This protein binds this small molecule.
Small molecule (SMILES): NCC(=O)O

Binding-site contacts:
Ligand atom CA contacts residue PHE183 of chain 1.B at 3.9 Å (hydrophobic).
Ligand atom C contacts residue SER153 of chain 1.C at 4.3 Å.
Ligand atom CA contacts residue LEU141 of chain 1.C at 4.3 Å (hydrophobic).
Ligand atom O contacts residue PHE87 of chain 1.C at 4.4 Å.
Ligand atom N contacts residue PHE87 of chain 1.C at 4.4 Å.
Ligand atom OXT contacts residue SER153 of chain 1.C at 3.6 Å.
Ligand atom N contacts residue PHE183 of chain 1.B at 4.0 Å.
Ligand atom C contacts residue PHE87 of chain 1.C at 3.7 Å (hydrophobic).
Ligand atom O contacts residue THR228 of chain 1.B at 3.5 Å.
Ligand atom N contacts residue TYR226 of chain 1.B at 4.1 Å.
Ligand atom N contacts residue THR228 of chain 1.B at 4.0 Å.
Ligand atom C contacts residue ARG89 of chain 1.C at 3.8 Å.
Ligand atom OXT contacts residue PHE87 of chain 1.C at 3.4 Å.
Ligand atom CA contacts residue PHE231 of chain 1.B at 4.4 Å (hydrophobic).
Ligand atom N contacts residue PHE231 of chain 1.B at 3.4 Å.
Ligand atom OXT contacts residue PHE183 of chain 1.B at 4.3 Å.
Ligand atom OXT contacts residue ARG89 of chain 1.C at 3.8 Å.
Ligand atom CA contacts residue PHE87 of chain 1.C at 4.0 Å (hydrophobic).
Ligand atom O contacts residue ARG89 of chain 1.C at 3.0 Å (salt-bridge).
Ligand atom C contacts residue THR228 of chain 1.B at 4.4 Å.

Sequence of chain 1.C:
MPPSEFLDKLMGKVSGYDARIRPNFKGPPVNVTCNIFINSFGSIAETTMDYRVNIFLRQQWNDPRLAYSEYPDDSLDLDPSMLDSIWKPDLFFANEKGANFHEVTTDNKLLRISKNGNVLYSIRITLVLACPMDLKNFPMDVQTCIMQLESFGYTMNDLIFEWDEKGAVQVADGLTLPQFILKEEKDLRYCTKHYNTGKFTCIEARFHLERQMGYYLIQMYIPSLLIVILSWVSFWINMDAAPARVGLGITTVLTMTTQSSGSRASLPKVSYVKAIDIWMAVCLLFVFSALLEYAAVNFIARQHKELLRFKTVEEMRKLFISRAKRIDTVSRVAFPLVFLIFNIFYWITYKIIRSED

Sequence of chain 1.B:
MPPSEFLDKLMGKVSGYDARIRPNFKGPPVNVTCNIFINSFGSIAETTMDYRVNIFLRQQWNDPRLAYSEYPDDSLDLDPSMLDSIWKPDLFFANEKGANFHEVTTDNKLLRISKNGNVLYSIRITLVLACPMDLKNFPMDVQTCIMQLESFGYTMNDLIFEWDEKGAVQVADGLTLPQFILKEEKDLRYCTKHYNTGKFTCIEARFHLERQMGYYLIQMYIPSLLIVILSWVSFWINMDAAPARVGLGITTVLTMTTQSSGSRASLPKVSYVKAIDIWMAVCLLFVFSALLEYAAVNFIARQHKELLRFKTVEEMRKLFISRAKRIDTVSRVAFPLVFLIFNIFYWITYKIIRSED